This small molecule binds to this protein.
Small molecule (SMILES): CC(=O)N[C@@H]1[C@@H](O)[C@H](O)[C@@H](CO)O[C@H]1O

Sequence of chain 1.C:
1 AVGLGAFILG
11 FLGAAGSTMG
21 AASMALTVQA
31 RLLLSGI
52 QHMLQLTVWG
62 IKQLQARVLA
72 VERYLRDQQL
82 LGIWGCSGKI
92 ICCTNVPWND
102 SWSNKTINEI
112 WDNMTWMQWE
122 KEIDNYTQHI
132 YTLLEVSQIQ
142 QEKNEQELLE

Binding-site contacts:
Ligand atom C3 contacts residue ASN105 of chain 1.C at 3.6 Å.
Ligand atom C1 contacts residue ASN105 of chain 1.C at 1.4 Å.
Ligand atom O5 contacts residue ASN105 of chain 1.C at 2.4 Å (h-bond).
Ligand atom O7 contacts residue ASN105 of chain 1.C at 3.9 Å.
Ligand atom C2 contacts residue ASN105 of chain 1.C at 2.3 Å.
Ligand atom C8 contacts residue ASN105 of chain 1.C at 4.5 Å.
Ligand atom C5 contacts residue ASN105 of chain 1.C at 3.7 Å.
Ligand atom N2 contacts residue ASN105 of chain 1.C at 2.7 Å (h-bond).
Ligand atom C4 contacts residue ASN105 of chain 1.C at 4.1 Å.
Ligand atom C7 contacts residue ASN105 of chain 1.C at 3.5 Å.